A small-molecule ligand and the protein it binds are described below.
Small molecule (SMILES): O[C@@H]1[C@H](O)[C@H](Cc2ccccc2)NC[C@H]1O

Sequence of chain 3.B:
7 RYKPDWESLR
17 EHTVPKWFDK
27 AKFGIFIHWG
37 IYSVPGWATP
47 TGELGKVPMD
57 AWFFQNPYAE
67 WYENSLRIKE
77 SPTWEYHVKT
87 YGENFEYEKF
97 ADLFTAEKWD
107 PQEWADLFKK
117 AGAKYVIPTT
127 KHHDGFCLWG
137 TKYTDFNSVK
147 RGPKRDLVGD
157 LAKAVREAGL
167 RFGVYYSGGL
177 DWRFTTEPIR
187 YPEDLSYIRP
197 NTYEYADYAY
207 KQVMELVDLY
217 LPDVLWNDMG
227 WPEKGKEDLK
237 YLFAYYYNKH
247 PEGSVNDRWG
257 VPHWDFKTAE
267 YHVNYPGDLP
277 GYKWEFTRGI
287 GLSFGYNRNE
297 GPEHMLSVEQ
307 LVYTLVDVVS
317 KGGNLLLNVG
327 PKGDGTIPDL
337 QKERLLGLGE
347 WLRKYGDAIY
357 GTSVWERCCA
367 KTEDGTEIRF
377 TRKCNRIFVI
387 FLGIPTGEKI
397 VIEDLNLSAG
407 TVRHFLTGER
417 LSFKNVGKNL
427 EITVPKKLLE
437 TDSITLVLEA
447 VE

Binding-site contacts:
Ligand atom CAD contacts residue TRP67 of chain 3.B at 4.0 Å (hydrophobic).
Ligand atom CAF contacts residue TRP67 of chain 3.B at 3.3 Å (hydrophobic).
Ligand atom OAA contacts residue GLU66 of chain 3.B at 4.0 Å.
Ligand atom OAB contacts residue TRP67 of chain 3.B at 3.3 Å (h-bond).
Ligand atom CAI contacts residue ASP224 of chain 3.B at 3.3 Å.
Ligand atom NAK contacts residue ASP224 of chain 3.B at 3.6 Å.
Ligand atom CAH contacts residue TYR64 of chain 3.B at 3.8 Å (hydrophobic).
Ligand atom CAL contacts residue GLU266 of chain 3.B at 4.1 Å.
Ligand atom CAN contacts residue GLU66 of chain 3.B at 3.9 Å.
Ligand atom OAC contacts residue TYR64 of chain 3.B at 2.5 Å.
Ligand atom CAO contacts residue TYR64 of chain 3.B at 3.6 Å (hydrophobic).
Ligand atom CAN contacts residue ASP224 of chain 3.B at 3.9 Å.
Ligand atom CAJ contacts residue GLU266 of chain 3.B at 3.2 Å.
Ligand atom CAN contacts residue HIS128 of chain 3.B at 3.6 Å.
Ligand atom CAH contacts residue TRP67 of chain 3.B at 3.9 Å (hydrophobic).
Ligand atom OAA contacts residue HIS34 of chain 3.B at 2.4 Å (h-bond).
Ligand atom CAM contacts residue HIS34 of chain 3.B at 3.5 Å.
Ligand atom CAN contacts residue TRP67 of chain 3.B at 4.1 Å (hydrophobic).
Ligand atom CAM contacts residue ASP224 of chain 3.B at 4.1 Å.
Ligand atom OAB contacts residue GLU66 of chain 3.B at 2.5 Å (salt-bridge).
Ligand atom CAO contacts residue TRP67 of chain 3.B at 4.2 Å (hydrophobic).
Ligand atom OAC contacts residue PHE290 of chain 3.B at 4.0 Å.
Ligand atom CAP contacts residue GLU266 of chain 3.B at 3.6 Å.
Ligand atom OAA contacts residue HIS128 of chain 3.B at 2.7 Å (h-bond).
Ligand atom OAC contacts residue GLU266 of chain 3.B at 2.9 Å (salt-bridge).
Ligand atom CAP contacts residue ASP224 of chain 3.B at 3.5 Å.
Ligand atom CAI contacts residue HIS34 of chain 3.B at 4.1 Å.
Ligand atom CAM contacts residue GLU66 of chain 3.B at 4.1 Å.
Ligand atom OAB contacts residue TYR64 of chain 3.B at 3.8 Å.
Ligand atom NAK contacts residue GLU266 of chain 3.B at 2.9 Å (salt-bridge).
Ligand atom OAB contacts residue HIS129 of chain 3.B at 3.9 Å.
Ligand atom OAB contacts residue HIS128 of chain 3.B at 3.4 Å.
Ligand atom CAP contacts residue ARG254 of chain 3.B at 4.1 Å.
Ligand atom CAO contacts residue GLU266 of chain 3.B at 3.9 Å.
Ligand atom OAA contacts residue TYR171 of chain 3.B at 3.8 Å.
Ligand atom CAD contacts residue PHE59 of chain 3.B at 4.1 Å (hydrophobic).
Ligand atom CAN contacts residue HIS129 of chain 3.B at 3.8 Å.
Ligand atom NAK contacts residue ARG254 of chain 3.B at 3.5 Å (salt-bridge).
Ligand atom CAI contacts residue GLU266 of chain 3.B at 4.1 Å.
Ligand atom CAM contacts residue HIS128 of chain 3.B at 3.8 Å.